Binding-site contacts:
Ligand atom NZ contacts residue ASP102 of chain 1.A at 3.1 Å (salt-bridge).
Ligand atom O contacts residue TRP38 of chain 1.A at 3.8 Å.
Ligand atom CB contacts residue LEU49 of chain 1.A at 3.4 Å (hydrophobic).
Ligand atom OH contacts residue MET106 of chain 1.A at 3.6 Å.
Ligand atom C contacts residue ASP102 of chain 1.A at 3.8 Å.
Ligand atom CA contacts residue ASP102 of chain 1.A at 3.5 Å.
Ligand atom O contacts residue ILE103 of chain 1.A at 3.1 Å (h-bond).
Ligand atom O contacts residue ASP102 of chain 1.A at 3.4 Å (salt-bridge).
Ligand atom CH3 contacts residue ASP102 of chain 1.A at 3.6 Å.
Ligand atom NE1 contacts residue TRP38 of chain 1.A at 3.6 Å.
Ligand atom CE2 contacts residue TRP38 of chain 1.A at 3.5 Å (hydrophobic).
Ligand atom SG contacts residue TRP38 of chain 1.A at 3.6 Å (h-bond).
Ligand atom CG2 contacts residue ASP101 of chain 1.A at 3.6 Å.
Ligand atom CG contacts residue LEU49 of chain 1.A at 3.4 Å (hydrophobic).
Ligand atom CB contacts residue ASN97 of chain 1.A at 3.3 Å.
Ligand atom N contacts residue TRP38 of chain 1.A at 3.4 Å.
Ligand atom NZ contacts residue MET106 of chain 1.A at 3.7 Å.
Ligand atom CD contacts residue ASP102 of chain 1.A at 3.4 Å.
Ligand atom CH3 contacts residue VAL44 of chain 1.A at 3.6 Å (hydrophobic).
Ligand atom CH3 contacts residue TRP38 of chain 1.A at 3.4 Å (hydrophobic).
Ligand atom C contacts residue TRP38 of chain 1.A at 3.8 Å (hydrophobic).
Ligand atom CA contacts residue TRP38 of chain 1.A at 3.7 Å (hydrophobic).
Ligand atom CH contacts residue VAL44 of chain 1.A at 3.7 Å (hydrophobic).
Ligand atom C contacts residue TRP38 of chain 1.A at 3.7 Å (hydrophobic).
Ligand atom N contacts residue ASP102 of chain 1.A at 3.0 Å (salt-bridge).
Ligand atom CZ2 contacts residue TRP38 of chain 1.A at 3.7 Å (hydrophobic).
Ligand atom NZ contacts residue VAL44 of chain 1.A at 3.8 Å.
Ligand atom CH contacts residue MET106 of chain 1.A at 3.7 Å (hydrophobic).
Ligand atom CD contacts residue ASN97 of chain 1.A at 3.6 Å.
Ligand atom OH contacts residue ASN97 of chain 1.A at 3.0 Å (h-bond).
Ligand atom C contacts residue ASP102 of chain 1.A at 3.7 Å.
Ligand atom NZ contacts residue ASP102 of chain 1.A at 3.1 Å (salt-bridge).
Ligand atom O contacts residue ASP101 of chain 1.A at 3.3 Å.
Ligand atom O contacts residue ASP102 of chain 1.A at 2.9 Å (salt-bridge).
Ligand atom CE contacts residue ASP102 of chain 1.A at 3.5 Å.
Ligand atom CE contacts residue MET106 of chain 1.A at 3.6 Å (hydrophobic).
Ligand atom O contacts residue TRP38 of chain 1.A at 3.8 Å.
Ligand atom CG contacts residue ASN97 of chain 1.A at 3.4 Å.
Ligand atom CH3 contacts residue PHE40 of chain 1.A at 3.8 Å (hydrophobic).
Ligand atom CG contacts residue ASP102 of chain 1.A at 3.5 Å.

Sequence of chain 1.A:
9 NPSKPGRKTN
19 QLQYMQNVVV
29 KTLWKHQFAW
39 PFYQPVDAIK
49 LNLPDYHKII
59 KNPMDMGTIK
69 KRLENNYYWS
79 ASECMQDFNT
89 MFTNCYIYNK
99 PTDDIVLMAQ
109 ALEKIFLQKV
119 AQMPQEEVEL

The protein below binds the small molecule below.
Small molecule (SMILES): CC[C@H](C)[C@@H]1NC(=O)[C@H](CC2=CN=C3CC=CC=C23)NC(=O)[C@H](CC2=CN=C3CC=CC=C23)NC(=O)CSC[C@@H](C(N)=O)NC(=O)CNC(=O)[C@H](CCCCNC(C)=O)NC(=O)[C@H](CCCCN)NC(=O)[C@H](C(C)C)NC(=O)[C@H](CCCCNC(C)=O)NC(=O)[C@@H]2CCCN2C(=O)[C@H]([C@@H](C)CC)NC1=O